Sequence of chain 1.C:
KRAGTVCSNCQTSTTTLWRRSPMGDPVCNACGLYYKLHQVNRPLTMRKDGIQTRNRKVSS

This small molecule binds to this protein.
Small molecule (SMILES): Cc1cn([C@H]2C[C@H](O[P](=O)(O)OC[C@H]3O[C@@H](n4cnc5c4NC=NC5N)C[C@@H]3O[P](=O)(O)OC[C@H]3O[C@@H](n4cnc5c4NC=NC5N)C[C@@H]3O[P](=O)(O)OC[C@H]3O[C@@H](n4cnc5c4NC=NC5N)C[C@@H]3O[P](=O)(O)OC[C@H]3O[C@@H](n4ccc(N)nc4=O)C[C@@H]3O)[C@@H](CO[P](=O)(O)O[C@H]3C[C@H](n4cnc5c4NC=NC5N)O[C@@H]3CO[P](=O)(O)O[C@H]3C[C@H](n4cnc5c(=O)[nH]c(N)nc54)O[C@@H]3CO[P](=O)(O)O[C@H]3C[C@H](n4cnc5c4NC=NC5N)O[C@@H]3COP(=O)=O)O2)c(=O)[nH]c1=O

Binding-site contacts:
Ligand atom OP1 contacts residue TRP18 of chain 1.C at 3.4 Å (h-bond).
Ligand atom N1 contacts residue DT8 of chain 1.B at 3.6 Å (h-bond).
Ligand atom O6 contacts residue DC7 of chain 1.B at 2.8 Å (h-bond).
Ligand atom P contacts residue ARG54 of chain 1.C at 3.6 Å.
Ligand atom N1 contacts residue DT4 of chain 1.B at 3.0 Å (h-bond).
Ligand atom C2 contacts residue DT2 of chain 1.B at 3.5 Å.
Ligand atom O3' contacts residue ARG54 of chain 1.C at 2.8 Å (salt-bridge).
Ligand atom O6 contacts residue LEU17 of chain 1.C at 2.8 Å.
Ligand atom N6 contacts residue DT6 of chain 1.B at 2.6 Å (h-bond).
Ligand atom N2 contacts residue DC7 of chain 1.B at 3.1 Å (h-bond).
Ligand atom N6 contacts residue LEU17 of chain 1.C at 2.8 Å.
Ligand atom N6 contacts residue DG1 of chain 1.B at 3.4 Å (h-bond).
Ligand atom C6 contacts residue DT6 of chain 1.B at 2.9 Å.
Ligand atom O4' contacts residue LYS57 of chain 1.C at 3.4 Å.
Ligand atom OP2 contacts residue TRP18 of chain 1.C at 3.1 Å (h-bond).
Ligand atom O4 contacts residue DA5 of chain 1.B at 2.7 Å (h-bond).
Ligand atom C6 contacts residue DT2 of chain 1.B at 3.4 Å.
Ligand atom N1 contacts residue DT8 of chain 1.B at 3.0 Å (h-bond).
Ligand atom N6 contacts residue DT4 of chain 1.B at 2.9 Å (h-bond).
Ligand atom N1 contacts residue DT6 of chain 1.B at 2.6 Å (h-bond).
Ligand atom C6 contacts residue LEU17 of chain 1.C at 3.6 Å (hydrophobic).
Ligand atom N1 contacts residue DC7 of chain 1.B at 3.0 Å (h-bond).
Ligand atom N3 contacts residue DA5 of chain 1.B at 3.0 Å (h-bond).
Ligand atom C2 contacts residue DT6 of chain 1.B at 3.5 Å.
Ligand atom N6 contacts residue DT3 of chain 1.B at 3.0 Å (h-bond).
Ligand atom N4 contacts residue DG1 of chain 1.B at 2.9 Å (h-bond).
Ligand atom N1 contacts residue DT3 of chain 1.B at 3.0 Å (h-bond).
Ligand atom C6 contacts residue DT4 of chain 1.B at 3.5 Å.
Ligand atom C4 contacts residue DA5 of chain 1.B at 3.5 Å.
Ligand atom N1 contacts residue DT2 of chain 1.B at 3.0 Å (h-bond).
Ligand atom N2 contacts residue DT8 of chain 1.B at 2.7 Å (h-bond).
Ligand atom N7 contacts residue LEU17 of chain 1.C at 3.1 Å.
Ligand atom C2 contacts residue DC7 of chain 1.B at 3.3 Å.
Ligand atom N6 contacts residue DT2 of chain 1.B at 2.9 Å (h-bond).
Ligand atom O2 contacts residue DG1 of chain 1.B at 3.0 Å (h-bond).
Ligand atom OP1 contacts residue ARG54 of chain 1.C at 3.0 Å.
Ligand atom N3 contacts residue DG1 of chain 1.B at 3.0 Å (h-bond).
Ligand atom N6 contacts residue DT8 of chain 1.B at 2.9 Å (h-bond).
Ligand atom C6 contacts residue DT8 of chain 1.B at 3.4 Å.
Ligand atom N6 contacts residue DC7 of chain 1.B at 3.2 Å (h-bond).